Binding-site contacts:
Ligand atom C7 contacts residue TYR162 of chain 1.C at 3.5 Å (hydrophobic).
Ligand atom C1 contacts residue ASN145 of chain 1.C at 1.4 Å.
Ligand atom N2 contacts residue ASN145 of chain 1.C at 2.9 Å (h-bond).
Ligand atom O7 contacts residue TYR162 of chain 1.C at 3.3 Å.
Ligand atom C7 contacts residue ASN145 of chain 1.C at 3.3 Å.
Ligand atom C1 contacts residue TYR162 of chain 1.C at 4.0 Å (hydrophobic).
Ligand atom N2 contacts residue LEU164 of chain 1.C at 4.3 Å.
Ligand atom C8 contacts residue ASP317 of chain 1.C at 3.5 Å.
Ligand atom C3 contacts residue ASN145 of chain 1.C at 3.8 Å.
Ligand atom N2 contacts residue TYR162 of chain 1.C at 4.3 Å.
Ligand atom C4 contacts residue TYR162 of chain 1.C at 4.2 Å (hydrophobic).
Ligand atom C4 contacts residue ASN145 of chain 1.C at 4.2 Å.
Ligand atom C2 contacts residue TYR162 of chain 1.C at 4.4 Å (hydrophobic).
Ligand atom C8 contacts residue LEU164 of chain 1.C at 4.4 Å (hydrophobic).
Ligand atom C5 contacts residue TYR162 of chain 1.C at 3.8 Å (hydrophobic).
Ligand atom O4 contacts residue TYR162 of chain 1.C at 3.6 Å (h-bond).
Ligand atom O7 contacts residue VAL131 of chain 1.C at 4.5 Å.
Ligand atom O7 contacts residue ASN145 of chain 1.C at 3.1 Å (h-bond).
Ligand atom O5 contacts residue TYR162 of chain 1.C at 4.2 Å.
Ligand atom C8 contacts residue TYR162 of chain 1.C at 3.4 Å (hydrophobic).
Ligand atom O7 contacts residue ASN133 of chain 1.C at 3.9 Å.
Ligand atom C2 contacts residue ASN145 of chain 1.C at 2.5 Å.
Ligand atom C8 contacts residue VAL131 of chain 1.C at 4.3 Å (hydrophobic).
Ligand atom C5 contacts residue ASN145 of chain 1.C at 3.7 Å.
Ligand atom C3 contacts residue TYR162 of chain 1.C at 3.8 Å (hydrophobic).
Ligand atom C7 contacts residue LEU164 of chain 1.C at 4.4 Å (hydrophobic).
Ligand atom O6 contacts residue SER147 of chain 1.C at 4.0 Å.
Ligand atom O5 contacts residue ASN145 of chain 1.C at 2.4 Å (h-bond).

Sequence of chain 1.C:
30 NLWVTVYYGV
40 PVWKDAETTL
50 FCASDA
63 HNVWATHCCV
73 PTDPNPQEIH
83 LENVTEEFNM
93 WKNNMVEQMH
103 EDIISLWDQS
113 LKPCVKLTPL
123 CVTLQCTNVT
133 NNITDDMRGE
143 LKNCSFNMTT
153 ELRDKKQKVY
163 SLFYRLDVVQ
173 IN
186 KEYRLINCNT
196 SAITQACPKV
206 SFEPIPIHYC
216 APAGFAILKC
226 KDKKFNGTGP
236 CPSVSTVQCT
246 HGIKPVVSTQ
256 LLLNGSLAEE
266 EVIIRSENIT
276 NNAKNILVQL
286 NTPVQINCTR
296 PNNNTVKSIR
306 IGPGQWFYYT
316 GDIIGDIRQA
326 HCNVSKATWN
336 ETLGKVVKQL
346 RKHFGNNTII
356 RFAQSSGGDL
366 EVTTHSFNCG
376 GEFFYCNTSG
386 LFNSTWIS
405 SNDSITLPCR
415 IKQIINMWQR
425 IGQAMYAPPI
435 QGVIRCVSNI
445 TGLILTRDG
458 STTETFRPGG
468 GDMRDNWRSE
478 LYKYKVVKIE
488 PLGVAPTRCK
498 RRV

This protein binds this small molecule.
Small molecule (SMILES): CC(=O)N[C@H]1[C@H](O[C@H]2[C@H](O)[C@@H](NC(C)=O)CO[C@@H]2CO)O[C@H](CO)[C@@H](O)[C@@H]1O